This protein binds this small molecule.
Small molecule (SMILES): CC(=O)N[C@H]1[C@H](O[C@H]2[C@H](O)[C@@H](NC(C)=O)CO[C@@H]2CO)O[C@H](CO)[C@@H](O)[C@@H]1O

Sequence of chain 1.C:
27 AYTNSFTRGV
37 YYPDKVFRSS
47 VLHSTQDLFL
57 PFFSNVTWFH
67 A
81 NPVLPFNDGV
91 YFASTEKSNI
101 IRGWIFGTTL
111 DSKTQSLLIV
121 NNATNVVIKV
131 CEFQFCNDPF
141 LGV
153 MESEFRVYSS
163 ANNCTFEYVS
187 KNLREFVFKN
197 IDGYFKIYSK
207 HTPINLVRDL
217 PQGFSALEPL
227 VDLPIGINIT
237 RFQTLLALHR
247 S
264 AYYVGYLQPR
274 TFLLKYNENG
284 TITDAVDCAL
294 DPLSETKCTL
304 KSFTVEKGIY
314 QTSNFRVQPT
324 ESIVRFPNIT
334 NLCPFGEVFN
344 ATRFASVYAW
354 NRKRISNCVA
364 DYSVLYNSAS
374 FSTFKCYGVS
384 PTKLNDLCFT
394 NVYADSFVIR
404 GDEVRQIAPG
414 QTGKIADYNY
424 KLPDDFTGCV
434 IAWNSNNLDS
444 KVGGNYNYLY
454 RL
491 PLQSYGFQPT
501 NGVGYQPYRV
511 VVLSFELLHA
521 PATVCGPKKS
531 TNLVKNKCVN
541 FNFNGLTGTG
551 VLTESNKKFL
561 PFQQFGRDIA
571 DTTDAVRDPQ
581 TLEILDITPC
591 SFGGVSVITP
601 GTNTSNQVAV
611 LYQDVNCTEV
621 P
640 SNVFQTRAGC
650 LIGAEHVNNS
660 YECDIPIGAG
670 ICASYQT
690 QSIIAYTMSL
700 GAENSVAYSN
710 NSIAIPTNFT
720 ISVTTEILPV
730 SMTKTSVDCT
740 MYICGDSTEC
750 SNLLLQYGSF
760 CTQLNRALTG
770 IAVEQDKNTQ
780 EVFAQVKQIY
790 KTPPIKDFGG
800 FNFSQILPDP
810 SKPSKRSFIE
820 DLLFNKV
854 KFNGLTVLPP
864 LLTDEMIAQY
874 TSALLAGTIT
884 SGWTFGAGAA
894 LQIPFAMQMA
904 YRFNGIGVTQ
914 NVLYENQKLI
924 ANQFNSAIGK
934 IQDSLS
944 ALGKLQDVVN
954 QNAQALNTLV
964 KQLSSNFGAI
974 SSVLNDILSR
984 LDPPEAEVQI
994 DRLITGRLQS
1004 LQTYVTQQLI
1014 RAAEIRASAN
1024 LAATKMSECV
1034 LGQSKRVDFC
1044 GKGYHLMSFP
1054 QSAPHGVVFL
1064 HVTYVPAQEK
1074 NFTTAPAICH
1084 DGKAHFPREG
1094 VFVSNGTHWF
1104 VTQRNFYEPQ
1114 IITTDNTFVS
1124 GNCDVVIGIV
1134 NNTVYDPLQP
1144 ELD

Binding-site contacts:
Ligand atom O7 contacts residue GLN1071 of chain 1.C at 3.7 Å.
Ligand atom C7 contacts residue LEU922 of chain 1.C at 3.6 Å (hydrophobic).
Ligand atom C8 contacts residue LEU922 of chain 1.C at 3.6 Å (hydrophobic).
Ligand atom C1 contacts residue ASN717 of chain 1.C at 1.4 Å.
Ligand atom C2 contacts residue ASN717 of chain 1.C at 2.5 Å.
Ligand atom N2 contacts residue LEU922 of chain 1.C at 4.3 Å.
Ligand atom C4 contacts residue LEU922 of chain 1.C at 4.5 Å (hydrophobic).
Ligand atom O4 contacts residue LEU922 of chain 1.C at 3.9 Å.
Ligand atom O5 contacts residue ASN717 of chain 1.C at 2.3 Å (h-bond).
Ligand atom N2 contacts residue ASN717 of chain 1.C at 3.0 Å (h-bond).
Ligand atom C5 contacts residue ASN717 of chain 1.C at 3.6 Å.
Ligand atom O6 contacts residue LEU922 of chain 1.C at 4.1 Å.
Ligand atom C1 contacts residue GLN1071 of chain 1.C at 4.4 Å.
Ligand atom C7 contacts residue ASN717 of chain 1.C at 3.5 Å.
Ligand atom C4 contacts residue ASN717 of chain 1.C at 4.2 Å.
Ligand atom C5 contacts residue LEU922 of chain 1.C at 4.0 Å (hydrophobic).
Ligand atom C3 contacts residue ASN717 of chain 1.C at 3.8 Å.
Ligand atom C8 contacts residue ASN925 of chain 1.C at 4.0 Å.
Ligand atom O5 contacts residue GLN1071 of chain 1.C at 4.1 Å.
Ligand atom O6 contacts residue GLN926 of chain 1.C at 3.2 Å (h-bond).
Ligand atom O7 contacts residue LEU922 of chain 1.C at 3.7 Å.
Ligand atom O7 contacts residue ASN717 of chain 1.C at 3.6 Å (h-bond).
Ligand atom C6 contacts residue GLN926 of chain 1.C at 4.3 Å.